Sequence of chain 1.B:
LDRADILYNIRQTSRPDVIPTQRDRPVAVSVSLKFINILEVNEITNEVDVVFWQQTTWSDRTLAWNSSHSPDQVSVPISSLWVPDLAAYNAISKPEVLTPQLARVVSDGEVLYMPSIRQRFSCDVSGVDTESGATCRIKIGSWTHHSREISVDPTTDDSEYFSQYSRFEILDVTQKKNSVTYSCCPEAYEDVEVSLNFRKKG

Binding-site contacts:
Ligand atom C3 contacts residue ASN85 of chain 1.B at 3.8 Å.
Ligand atom C6 contacts residue SER87 of chain 1.B at 4.0 Å.
Ligand atom C5 contacts residue SER87 of chain 1.B at 4.2 Å.
Ligand atom C1 contacts residue SER87 of chain 1.B at 4.5 Å.
Ligand atom O7 contacts residue ASN85 of chain 1.B at 4.1 Å.
Ligand atom O5 contacts residue ASN85 of chain 1.B at 2.4 Å (h-bond).
Ligand atom O5 contacts residue SER87 of chain 1.B at 4.0 Å.
Ligand atom C2 contacts residue ASN85 of chain 1.B at 2.5 Å.
Ligand atom C1 contacts residue ASN85 of chain 1.B at 1.4 Å.
Ligand atom C7 contacts residue ASN85 of chain 1.B at 3.2 Å.
Ligand atom N2 contacts residue ASN85 of chain 1.B at 2.9 Å (h-bond).
Ligand atom C8 contacts residue ASN85 of chain 1.B at 3.2 Å.
Ligand atom C4 contacts residue ASN85 of chain 1.B at 4.2 Å.
Ligand atom C5 contacts residue ASN85 of chain 1.B at 3.7 Å.

A small-molecule ligand and the protein it binds are described below.
Small molecule (SMILES): CC(=O)N[C@@H]1[C@@H](O)[C@H](O)[C@@H](CO)O[C@H]1O